Sequence of chain 1.C:
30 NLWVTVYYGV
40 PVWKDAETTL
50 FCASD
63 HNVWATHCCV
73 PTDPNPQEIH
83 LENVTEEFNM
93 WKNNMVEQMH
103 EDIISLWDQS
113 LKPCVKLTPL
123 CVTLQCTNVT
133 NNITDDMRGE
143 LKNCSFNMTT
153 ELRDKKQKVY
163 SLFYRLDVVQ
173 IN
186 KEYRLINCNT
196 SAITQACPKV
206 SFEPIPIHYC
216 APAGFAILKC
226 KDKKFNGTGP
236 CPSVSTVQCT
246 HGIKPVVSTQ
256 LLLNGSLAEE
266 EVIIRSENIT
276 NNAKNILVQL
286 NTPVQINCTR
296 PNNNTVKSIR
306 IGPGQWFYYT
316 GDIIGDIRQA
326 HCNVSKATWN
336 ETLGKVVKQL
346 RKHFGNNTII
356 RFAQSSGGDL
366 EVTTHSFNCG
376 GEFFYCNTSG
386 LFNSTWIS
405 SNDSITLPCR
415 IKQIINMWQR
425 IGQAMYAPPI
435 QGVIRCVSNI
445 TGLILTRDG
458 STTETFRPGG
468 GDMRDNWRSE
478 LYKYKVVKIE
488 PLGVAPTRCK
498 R

The small molecule below binds the protein below.
Small molecule (SMILES): CC(=O)N[C@H]1[C@H](O[C@H]2[C@H](O)[C@@H](NC(C)=O)CO[C@@H]2CO)O[C@H](CO)[C@@H](O)[C@@H]1O

Binding-site contacts:
Ligand atom C1 contacts residue HIS326 of chain 1.C at 3.9 Å.
Ligand atom O7 contacts residue ASN292 of chain 1.C at 4.3 Å.
Ligand atom C8 contacts residue ASN328 of chain 1.C at 4.4 Å.
Ligand atom C8 contacts residue THR294 of chain 1.C at 3.6 Å.
Ligand atom C7 contacts residue HIS326 of chain 1.C at 4.1 Å.
Ligand atom N2 contacts residue HIS326 of chain 1.C at 3.1 Å (h-bond).
Ligand atom C5 contacts residue ASN328 of chain 1.C at 3.8 Å.
Ligand atom C8 contacts residue HIS326 of chain 1.C at 4.2 Å.
Ligand atom C3 contacts residue ASN328 of chain 1.C at 3.8 Å.
Ligand atom O5 contacts residue SER408 of chain 1.C at 3.8 Å.
Ligand atom C4 contacts residue ASN328 of chain 1.C at 4.3 Å.
Ligand atom O7 contacts residue ASN328 of chain 1.C at 3.5 Å (h-bond).
Ligand atom N2 contacts residue ASN328 of chain 1.C at 2.8 Å (h-bond).
Ligand atom C8 contacts residue ASN292 of chain 1.C at 4.0 Å.
Ligand atom C8 contacts residue ARG439 of chain 1.C at 4.2 Å.
Ligand atom O5 contacts residue ASN328 of chain 1.C at 2.5 Å (h-bond).
Ligand atom C6 contacts residue SER408 of chain 1.C at 4.5 Å.
Ligand atom C2 contacts residue ASN328 of chain 1.C at 2.5 Å.
Ligand atom C2 contacts residue HIS326 of chain 1.C at 3.9 Å.
Ligand atom C3 contacts residue HIS326 of chain 1.C at 4.0 Å.
Ligand atom O6 contacts residue THR410 of chain 1.C at 4.0 Å.
Ligand atom C1 contacts residue ASN328 of chain 1.C at 1.5 Å.
Ligand atom O6 contacts residue SER408 of chain 1.C at 4.0 Å.
Ligand atom C7 contacts residue ASN328 of chain 1.C at 3.3 Å.
Ligand atom O5 contacts residue THR410 of chain 1.C at 4.4 Å.